Binding-site contacts:
Ligand atom O contacts residue ASN341 of chain 1.A at 4.3 Å.
Ligand atom O contacts residue ILE186 of chain 1.A at 4.4 Å.
Ligand atom C contacts residue ARG89 of chain 3.A at 4.4 Å.
Ligand atom N contacts residue ARG82 of chain 3.A at 3.8 Å.
Ligand atom N contacts residue ASN341 of chain 1.A at 4.1 Å.
Ligand atom OXT contacts residue ARG89 of chain 3.A at 4.2 Å.
Ligand atom CA contacts residue ARG89 of chain 3.A at 4.0 Å.
Ligand atom N contacts residue ARG89 of chain 3.A at 4.0 Å.

Sequence of chain 1.A:
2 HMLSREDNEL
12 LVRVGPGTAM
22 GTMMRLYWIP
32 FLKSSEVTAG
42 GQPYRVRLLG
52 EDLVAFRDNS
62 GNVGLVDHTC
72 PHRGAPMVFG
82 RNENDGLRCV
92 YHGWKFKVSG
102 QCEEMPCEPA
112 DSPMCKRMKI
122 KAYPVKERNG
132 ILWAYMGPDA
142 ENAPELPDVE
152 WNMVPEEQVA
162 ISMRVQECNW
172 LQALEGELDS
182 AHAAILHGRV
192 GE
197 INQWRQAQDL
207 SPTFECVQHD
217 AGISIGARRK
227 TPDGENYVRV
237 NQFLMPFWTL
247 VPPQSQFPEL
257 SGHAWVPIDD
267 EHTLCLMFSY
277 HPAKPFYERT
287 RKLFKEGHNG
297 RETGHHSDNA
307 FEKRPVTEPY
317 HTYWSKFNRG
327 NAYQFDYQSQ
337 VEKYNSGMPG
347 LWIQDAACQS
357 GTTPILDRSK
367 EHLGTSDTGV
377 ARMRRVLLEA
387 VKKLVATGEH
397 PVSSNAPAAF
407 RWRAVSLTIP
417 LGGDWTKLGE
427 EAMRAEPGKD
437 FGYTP

Sequence of chain 3.A:
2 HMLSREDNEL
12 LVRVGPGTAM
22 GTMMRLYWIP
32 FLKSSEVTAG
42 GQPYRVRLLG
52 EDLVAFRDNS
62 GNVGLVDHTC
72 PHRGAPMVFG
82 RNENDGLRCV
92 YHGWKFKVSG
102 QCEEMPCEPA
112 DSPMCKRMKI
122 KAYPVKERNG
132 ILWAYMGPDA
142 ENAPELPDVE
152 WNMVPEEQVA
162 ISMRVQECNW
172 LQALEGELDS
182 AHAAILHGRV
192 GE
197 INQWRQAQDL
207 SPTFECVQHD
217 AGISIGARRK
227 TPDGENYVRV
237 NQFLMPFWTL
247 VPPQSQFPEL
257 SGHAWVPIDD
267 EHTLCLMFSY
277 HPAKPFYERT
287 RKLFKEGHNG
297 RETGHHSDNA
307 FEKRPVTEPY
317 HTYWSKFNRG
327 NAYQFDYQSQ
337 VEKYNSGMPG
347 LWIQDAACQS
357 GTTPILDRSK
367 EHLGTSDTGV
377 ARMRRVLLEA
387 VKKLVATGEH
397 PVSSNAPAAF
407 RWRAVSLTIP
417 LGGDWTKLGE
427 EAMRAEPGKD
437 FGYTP

The protein below binds the small molecule below.
Small molecule (SMILES): NCC(=O)O